Sequence of chain 1.D:
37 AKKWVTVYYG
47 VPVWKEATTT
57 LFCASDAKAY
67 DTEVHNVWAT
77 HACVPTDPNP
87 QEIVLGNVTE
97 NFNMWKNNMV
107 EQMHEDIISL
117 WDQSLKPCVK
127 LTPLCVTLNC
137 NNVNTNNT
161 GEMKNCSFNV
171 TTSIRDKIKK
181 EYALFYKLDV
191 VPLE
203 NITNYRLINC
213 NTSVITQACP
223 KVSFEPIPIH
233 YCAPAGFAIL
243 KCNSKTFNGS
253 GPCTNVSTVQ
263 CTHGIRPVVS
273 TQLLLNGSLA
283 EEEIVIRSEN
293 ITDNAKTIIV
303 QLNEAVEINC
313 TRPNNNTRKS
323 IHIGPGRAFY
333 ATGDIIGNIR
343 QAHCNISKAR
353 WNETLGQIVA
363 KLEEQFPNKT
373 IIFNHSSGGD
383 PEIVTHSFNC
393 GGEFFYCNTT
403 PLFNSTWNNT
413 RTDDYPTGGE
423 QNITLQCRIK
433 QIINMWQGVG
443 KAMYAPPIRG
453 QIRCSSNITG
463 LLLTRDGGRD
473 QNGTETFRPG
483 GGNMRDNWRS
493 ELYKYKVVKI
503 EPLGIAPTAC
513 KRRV

A protein and the small-molecule ligand that binds it are described below.
Small molecule (SMILES): CC(=O)N[C@@H]1[C@@H](O)[C@H](O)[C@@H](CO)O[C@H]1O

Binding-site contacts:
Ligand atom C7 contacts residue THR419 of chain 1.D at 3.9 Å.
Ligand atom C4 contacts residue ASN354 of chain 1.D at 4.2 Å.
Ligand atom C5 contacts residue ASN354 of chain 1.D at 3.7 Å.
Ligand atom C8 contacts residue LYS350 of chain 1.D at 3.8 Å.
Ligand atom N2 contacts residue ASN354 of chain 1.D at 2.8 Å (h-bond).
Ligand atom O7 contacts residue THR419 of chain 1.D at 3.9 Å.
Ligand atom C8 contacts residue TYR417 of chain 1.D at 3.9 Å (hydrophobic).
Ligand atom C2 contacts residue ASN354 of chain 1.D at 2.4 Å.
Ligand atom C8 contacts residue THR419 of chain 1.D at 3.7 Å.
Ligand atom N2 contacts residue TYR417 of chain 1.D at 3.8 Å.
Ligand atom O7 contacts residue ASN354 of chain 1.D at 3.5 Å (h-bond).
Ligand atom C7 contacts residue TYR417 of chain 1.D at 4.3 Å (hydrophobic).
Ligand atom C1 contacts residue ASN354 of chain 1.D at 1.4 Å.
Ligand atom C3 contacts residue ASN354 of chain 1.D at 3.7 Å.
Ligand atom C8 contacts residue ASN354 of chain 1.D at 4.5 Å.
Ligand atom O3 contacts residue THR419 of chain 1.D at 4.1 Å.
Ligand atom O5 contacts residue ASN354 of chain 1.D at 2.4 Å (h-bond).
Ligand atom C7 contacts residue ASN354 of chain 1.D at 3.4 Å.